Binding-site contacts:
Ligand atom CBB contacts residue LEU519 of chain 1.A at 3.7 Å (hydrophobic).
Ligand atom CAP contacts residue LEU519 of chain 1.A at 3.5 Å (hydrophobic).
Ligand atom CBI contacts residue ILE672 of chain 1.C at 3.7 Å (hydrophobic).
Ligand atom OAI contacts residue GLU574 of chain 1.A at 3.5 Å (salt-bridge).
Ligand atom CBT contacts residue LEU519 of chain 1.A at 3.6 Å (hydrophobic).
Ligand atom CBO contacts residue LEU519 of chain 1.A at 3.3 Å (hydrophobic).
Ligand atom CBQ contacts residue LEU519 of chain 1.A at 3.7 Å (hydrophobic).
Ligand atom CBG contacts residue LEU581 of chain 1.A at 3.5 Å (hydrophobic).
Ligand atom CBM contacts residue LEU557 of chain 1.A at 3.4 Å (hydrophobic).
Ligand atom OAH contacts residue TYR558 of chain 1.A at 3.6 Å.
Ligand atom CAU contacts residue THR554 of chain 1.A at 3.4 Å.
Ligand atom OAF contacts residue ILE577 of chain 1.A at 3.6 Å.
Ligand atom CAL contacts residue LEU519 of chain 1.A at 3.6 Å (hydrophobic).
Ligand atom OAE contacts residue THR554 of chain 1.A at 3.0 Å (h-bond).
Ligand atom CAL contacts residue TYR515 of chain 1.A at 3.7 Å (hydrophobic).
Ligand atom OAE contacts residue MET551 of chain 1.A at 3.3 Å.
Ligand atom CBT contacts residue TYR558 of chain 1.A at 3.7 Å (hydrophobic).
Ligand atom CBR contacts residue ALA570 of chain 1.A at 3.5 Å (hydrophobic).
Ligand atom OAD contacts residue MET551 of chain 1.A at 3.4 Å.
Ligand atom OAF contacts residue TYR515 of chain 1.A at 3.5 Å (h-bond).
Ligand atom OAH contacts residue LEU519 of chain 1.A at 3.7 Å.
Ligand atom CBL contacts residue ILE672 of chain 1.C at 3.5 Å (hydrophobic).
Ligand atom OAI contacts residue ARG561 of chain 1.A at 2.8 Å (salt-bridge).
Ligand atom CBN contacts residue LEU557 of chain 1.A at 3.6 Å (hydrophobic).
Ligand atom OAH contacts residue SER516 of chain 1.A at 3.2 Å.
Ligand atom CBT contacts residue ASN555 of chain 1.A at 3.2 Å.
Ligand atom CBP contacts residue ALA570 of chain 1.A at 3.6 Å (hydrophobic).
Ligand atom OAE contacts residue ALA550 of chain 1.A at 3.5 Å.
Ligand atom CBI contacts residue LEU673 of chain 1.C at 3.5 Å (hydrophobic).
Ligand atom CAK contacts residue LEU519 of chain 1.A at 3.5 Å (hydrophobic).
Ligand atom OAI contacts residue SER516 of chain 1.A at 3.5 Å.
Ligand atom OAB contacts residue ILE577 of chain 1.A at 3.6 Å.
Ligand atom CAS contacts residue TYR515 of chain 1.A at 3.5 Å (hydrophobic).
Ligand atom CBL contacts residue LEU673 of chain 1.C at 3.7 Å (hydrophobic).
Ligand atom CBF contacts residue PHE595 of chain 1.C at 3.4 Å (hydrophobic).
Ligand atom CBA contacts residue PHE595 of chain 1.C at 3.7 Å (hydrophobic).
Ligand atom CBM contacts residue THR554 of chain 1.A at 3.6 Å.
Ligand atom OAG contacts residue LEU519 of chain 1.A at 3.1 Å.
Ligand atom CBC contacts residue LEU673 of chain 1.C at 3.3 Å (hydrophobic).
Ligand atom CBC contacts residue ILE577 of chain 1.A at 3.7 Å (hydrophobic).

Sequence of chain 1.C:
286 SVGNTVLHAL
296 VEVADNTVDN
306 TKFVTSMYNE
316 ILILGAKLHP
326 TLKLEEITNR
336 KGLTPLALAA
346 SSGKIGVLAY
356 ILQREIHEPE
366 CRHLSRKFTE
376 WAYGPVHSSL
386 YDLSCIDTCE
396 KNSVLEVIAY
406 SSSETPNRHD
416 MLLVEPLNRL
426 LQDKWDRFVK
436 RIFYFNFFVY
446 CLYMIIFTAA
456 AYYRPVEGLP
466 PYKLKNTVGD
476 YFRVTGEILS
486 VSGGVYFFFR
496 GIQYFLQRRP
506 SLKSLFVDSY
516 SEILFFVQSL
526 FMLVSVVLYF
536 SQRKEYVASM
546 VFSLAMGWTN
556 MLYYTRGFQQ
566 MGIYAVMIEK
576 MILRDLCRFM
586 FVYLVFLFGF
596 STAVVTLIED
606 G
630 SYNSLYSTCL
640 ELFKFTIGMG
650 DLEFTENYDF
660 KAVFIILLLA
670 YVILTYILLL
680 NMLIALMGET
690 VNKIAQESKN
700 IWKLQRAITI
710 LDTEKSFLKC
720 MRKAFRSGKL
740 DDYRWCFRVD

This protein binds this small molecule.
Small molecule (SMILES): C=C(C)[C@]12C[C@@H](C)[C@@]34O[C@](Cc5ccccc5)(O[C@@H]1[C@@H]3C=C(COC(=O)Cc1ccc(O)c(OC)c1)C[C@]1(O)C(=O)C(C)=C[C@@H]41)O2

Sequence of chain 1.A:
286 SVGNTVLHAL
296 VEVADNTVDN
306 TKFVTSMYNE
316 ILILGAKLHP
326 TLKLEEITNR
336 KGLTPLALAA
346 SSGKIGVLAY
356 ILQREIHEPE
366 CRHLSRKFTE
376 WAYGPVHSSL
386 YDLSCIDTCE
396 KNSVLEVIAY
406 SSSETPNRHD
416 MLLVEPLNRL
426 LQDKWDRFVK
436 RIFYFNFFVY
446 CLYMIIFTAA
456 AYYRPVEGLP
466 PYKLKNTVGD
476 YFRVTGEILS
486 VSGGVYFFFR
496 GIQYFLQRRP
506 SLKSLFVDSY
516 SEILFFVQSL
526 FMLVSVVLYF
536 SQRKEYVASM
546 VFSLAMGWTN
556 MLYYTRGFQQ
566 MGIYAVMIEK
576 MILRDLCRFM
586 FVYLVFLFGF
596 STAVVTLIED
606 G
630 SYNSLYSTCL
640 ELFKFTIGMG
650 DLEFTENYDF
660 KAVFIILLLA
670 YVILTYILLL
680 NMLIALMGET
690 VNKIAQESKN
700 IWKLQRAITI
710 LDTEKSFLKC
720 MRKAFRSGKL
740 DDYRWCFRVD